Sequence of chain 1.A:
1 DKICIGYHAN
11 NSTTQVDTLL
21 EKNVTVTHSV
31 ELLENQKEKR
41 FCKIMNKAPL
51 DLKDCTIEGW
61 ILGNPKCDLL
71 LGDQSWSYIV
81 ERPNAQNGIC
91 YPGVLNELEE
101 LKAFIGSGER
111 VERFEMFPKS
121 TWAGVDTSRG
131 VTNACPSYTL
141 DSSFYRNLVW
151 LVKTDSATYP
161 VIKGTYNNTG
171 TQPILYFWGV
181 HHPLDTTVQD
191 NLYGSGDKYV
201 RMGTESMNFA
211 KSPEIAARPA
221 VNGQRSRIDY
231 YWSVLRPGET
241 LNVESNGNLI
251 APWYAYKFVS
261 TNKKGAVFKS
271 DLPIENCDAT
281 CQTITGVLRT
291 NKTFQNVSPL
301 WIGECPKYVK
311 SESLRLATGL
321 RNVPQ

Binding-site contacts:
Ligand atom C4 contacts residue ASN167 of chain 1.A at 4.0 Å.
Ligand atom C1 contacts residue ASN167 of chain 1.A at 1.4 Å.
Ligand atom O5 contacts residue ASN167 of chain 1.A at 2.2 Å (h-bond).
Ligand atom N2 contacts residue ASN167 of chain 1.A at 3.0 Å (h-bond).
Ligand atom O7 contacts residue THR169 of chain 1.A at 3.7 Å.
Ligand atom C5 contacts residue ASN167 of chain 1.A at 3.5 Å.
Ligand atom C3 contacts residue ASN167 of chain 1.A at 3.6 Å.
Ligand atom C7 contacts residue THR169 of chain 1.A at 3.7 Å.
Ligand atom O7 contacts residue ASN167 of chain 1.A at 3.5 Å (h-bond).
Ligand atom O5 contacts residue THR240 of chain 1.A at 3.4 Å (h-bond).
Ligand atom C6 contacts residue THR240 of chain 1.A at 4.5 Å.
Ligand atom N2 contacts residue THR169 of chain 1.A at 4.4 Å.
Ligand atom C8 contacts residue THR169 of chain 1.A at 3.6 Å.
Ligand atom C2 contacts residue ASN167 of chain 1.A at 2.3 Å.
Ligand atom C1 contacts residue THR240 of chain 1.A at 4.0 Å.
Ligand atom C7 contacts residue ASN167 of chain 1.A at 3.5 Å.

This small molecule binds to this protein.
Small molecule (SMILES): CC(=O)N[C@@H]1[C@@H](O)[C@H](O)[C@@H](CO)O[C@H]1O